This small molecule binds to this protein.
Small molecule (SMILES): O=C(O)c1nc2ccccc2c2[nH]c3c(I)cccc3c12

Sequence of chain 1.A:
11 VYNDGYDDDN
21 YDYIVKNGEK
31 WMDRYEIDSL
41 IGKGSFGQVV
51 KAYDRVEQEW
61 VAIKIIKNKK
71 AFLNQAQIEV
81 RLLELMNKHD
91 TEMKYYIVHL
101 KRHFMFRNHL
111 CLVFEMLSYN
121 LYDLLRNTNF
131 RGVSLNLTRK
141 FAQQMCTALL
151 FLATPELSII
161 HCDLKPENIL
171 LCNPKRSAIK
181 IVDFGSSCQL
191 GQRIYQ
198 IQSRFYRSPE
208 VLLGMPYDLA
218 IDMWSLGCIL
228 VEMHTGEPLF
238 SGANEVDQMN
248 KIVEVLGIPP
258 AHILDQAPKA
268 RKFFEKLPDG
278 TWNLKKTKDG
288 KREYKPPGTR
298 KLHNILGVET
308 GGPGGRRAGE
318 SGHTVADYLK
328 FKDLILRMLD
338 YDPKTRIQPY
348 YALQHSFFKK

Binding-site contacts:
Ligand atom C10 contacts residue GLU115 of chain 1.A at 4.0 Å.
Ligand atom C11 contacts residue GLU115 of chain 1.A at 3.7 Å.
Ligand atom N contacts residue VAL49 of chain 1.A at 4.0 Å.
Ligand atom C10 contacts residue LEU117 of chain 1.A at 4.0 Å (hydrophobic).
Ligand atom C contacts residue GLY42 of chain 1.A at 4.0 Å.
Ligand atom O1 contacts residue PHE114 of chain 1.A at 3.7 Å.
Ligand atom C9 contacts residue VAL182 of chain 1.A at 3.8 Å (hydrophobic).
Ligand atom C10 contacts residue PHE114 of chain 1.A at 3.9 Å (hydrophobic).
Ligand atom C3 contacts residue PHE46 of chain 1.A at 3.9 Å (hydrophobic).
Ligand atom C11 contacts residue ALA62 of chain 1.A at 3.8 Å (hydrophobic).
Ligand atom C13 contacts residue LEU170 of chain 1.A at 3.9 Å (hydrophobic).
Ligand atom N1 contacts residue VAL49 of chain 1.A at 3.7 Å.
Ligand atom O1 contacts residue LYS64 of chain 1.A at 3.6 Å.
Ligand atom O contacts residue LYS64 of chain 1.A at 2.8 Å (salt-bridge).
Ligand atom C12 contacts residue LEU170 of chain 1.A at 3.8 Å (hydrophobic).
Ligand atom C3 contacts residue VAL49 of chain 1.A at 3.6 Å (hydrophobic).
Ligand atom C11 contacts residue LEU117 of chain 1.A at 3.9 Å (hydrophobic).
Ligand atom C10 contacts residue VAL98 of chain 1.A at 4.0 Å (hydrophobic).
Ligand atom C15 contacts residue VAL182 of chain 1.A at 4.0 Å (hydrophobic).
Ligand atom C7 contacts residue VAL49 of chain 1.A at 3.9 Å (hydrophobic).
Ligand atom I contacts residue LEU170 of chain 1.A at 4.0 Å.
Ligand atom C1 contacts residue LYS43 of chain 1.A at 3.6 Å.
Ligand atom O contacts residue ASP183 of chain 1.A at 3.2 Å.
Ligand atom C6 contacts residue VAL49 of chain 1.A at 3.8 Å (hydrophobic).
Ligand atom C15 contacts residue ASP183 of chain 1.A at 3.9 Å.
Ligand atom C14 contacts residue VAL49 of chain 1.A at 3.9 Å (hydrophobic).
Ligand atom N contacts residue LEU170 of chain 1.A at 4.2 Å.
Ligand atom I contacts residue MET116 of chain 1.A at 3.5 Å.
Ligand atom C2 contacts residue PHE46 of chain 1.A at 3.5 Å (hydrophobic).
Ligand atom O contacts residue VAL182 of chain 1.A at 4.2 Å.
Ligand atom C10 contacts residue VAL182 of chain 1.A at 4.1 Å (hydrophobic).
Ligand atom C4 contacts residue VAL49 of chain 1.A at 3.6 Å (hydrophobic).
Ligand atom C14 contacts residue VAL182 of chain 1.A at 4.0 Å (hydrophobic).
Ligand atom O1 contacts residue VAL182 of chain 1.A at 4.1 Å.
Ligand atom C12 contacts residue ALA62 of chain 1.A at 4.0 Å (hydrophobic).
Ligand atom I contacts residue LEU117 of chain 1.A at 3.7 Å.
Ligand atom N1 contacts residue PHE46 of chain 1.A at 3.7 Å.
Ligand atom I contacts residue ILE41 of chain 1.A at 4.0 Å.
Ligand atom C15 contacts residue LYS64 of chain 1.A at 3.6 Å.
Ligand atom O1 contacts residue ASP183 of chain 1.A at 4.1 Å.